Sequence of chain 1.C:
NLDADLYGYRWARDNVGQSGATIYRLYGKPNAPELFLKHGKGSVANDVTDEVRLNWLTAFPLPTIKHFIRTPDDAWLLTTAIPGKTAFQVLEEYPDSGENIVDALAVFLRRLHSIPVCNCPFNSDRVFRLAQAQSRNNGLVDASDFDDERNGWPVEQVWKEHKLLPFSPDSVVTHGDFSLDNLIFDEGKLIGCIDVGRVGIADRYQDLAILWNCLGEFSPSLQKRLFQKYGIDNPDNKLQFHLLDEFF

Binding-site contacts:
Ligand atom O13 contacts residue ASP168 of chain 1.C at 2.9 Å (salt-bridge).
Ligand atom C14 contacts residue ASP168 of chain 1.C at 3.6 Å.
Ligand atom N3 contacts residue ASP168 of chain 1.C at 3.0 Å (salt-bridge).
Ligand atom C6 contacts residue PHE272 of chain 1.C at 3.1 Å (hydrophobic).
Ligand atom O14 contacts residue CYS236 of chain 1.C at 3.5 Å.
Ligand atom C18 contacts residue CYS236 of chain 1.C at 3.9 Å (hydrophobic).
Ligand atom C11 contacts residue ASP269 of chain 1.C at 3.2 Å.
Ligand atom N2 contacts residue ASP269 of chain 1.C at 2.8 Å (salt-bridge).
Ligand atom N3 contacts residue ASP166 of chain 1.C at 2.9 Å (salt-bridge).
Ligand atom C5 contacts residue PHE272 of chain 1.C at 3.5 Å (hydrophobic).
Ligand atom N2 contacts residue PHE272 of chain 1.C at 2.9 Å (h-bond).
Ligand atom C7 contacts residue ASP166 of chain 1.C at 3.7 Å.
Ligand atom N1 contacts residue PHE272 of chain 1.C at 2.9 Å (h-bond).
Ligand atom C7 contacts residue ASP168 of chain 1.C at 3.8 Å.
Ligand atom O8 contacts residue PHE272 of chain 1.C at 3.5 Å (h-bond).
Ligand atom N3 contacts residue GLU270 of chain 1.C at 2.6 Å (salt-bridge).
Ligand atom N4 contacts residue ASP168 of chain 1.C at 3.6 Å.
Ligand atom C7 contacts residue GLU270 of chain 1.C at 3.6 Å.
Ligand atom O14 contacts residue ASN235 of chain 1.C at 3.2 Å (h-bond).
Ligand atom C10 contacts residue ASP166 of chain 1.C at 3.5 Å.
Ligand atom C12 contacts residue ASP269 of chain 1.C at 3.6 Å.
Ligand atom C8 contacts residue ASP166 of chain 1.C at 3.6 Å.
Ligand atom O7 contacts residue GLN36 of chain 1.C at 3.6 Å (h-bond).
Ligand atom N3 contacts residue PHE167 of chain 1.C at 3.7 Å.
Ligand atom C12 contacts residue GLU270 of chain 1.C at 3.5 Å.
Ligand atom O7 contacts residue ASP199 of chain 1.C at 2.5 Å (salt-bridge).
Ligand atom C9 contacts residue ASP166 of chain 1.C at 3.8 Å.
Ligand atom C3 contacts residue ASP199 of chain 1.C at 3.4 Å.
Ligand atom O10 contacts residue ASP166 of chain 1.C at 3.9 Å.
Ligand atom C15 contacts residue ASP168 of chain 1.C at 3.4 Å.
Ligand atom C12 contacts residue ASP166 of chain 1.C at 3.9 Å.
Ligand atom O5 contacts residue ASP166 of chain 1.C at 3.9 Å.
Ligand atom N4 contacts residue ASN235 of chain 1.C at 3.8 Å.
Ligand atom O8 contacts residue ARG220 of chain 1.C at 3.4 Å (salt-bridge).
Ligand atom O15 contacts residue CYS236 of chain 1.C at 3.9 Å.
Ligand atom O13 contacts residue PHE167 of chain 1.C at 3.7 Å.
Ligand atom O8 contacts residue GLN36 of chain 1.C at 2.8 Å (h-bond).
Ligand atom O11 contacts residue ASP168 of chain 1.C at 3.4 Å (salt-bridge).
Ligand atom C4 contacts residue GLN36 of chain 1.C at 3.7 Å.
Ligand atom C15 contacts residue ASN235 of chain 1.C at 3.7 Å.

The small molecule below binds the protein below.
Small molecule (SMILES): NC[C@H]1O[C@H](O[C@H]2[C@H](O)[C@@H](O[C@H]3O[C@H](CO)[C@@H](O)[C@H](N)[C@H]3O)[C@H](N)C[C@@H]2N)[C@H](O)[C@@H](O)[C@@H]1O